Binding-site contacts:
Ligand atom CA contacts residue THR143 of chain 1.A at 3.1 Å.
Ligand atom CG1 contacts residue TRP147 of chain 1.A at 3.4 Å (hydrophobic).
Ligand atom CG2 contacts residue ASP77 of chain 1.A at 3.4 Å.
Ligand atom CB contacts residue THR143 of chain 1.A at 3.4 Å.
Ligand atom CE1 contacts residue TYR159 of chain 1.A at 3.5 Å (hydrophobic).
Ligand atom N contacts residue ASP77 of chain 1.A at 2.9 Å (salt-bridge).
Ligand atom O contacts residue HIS70 of chain 1.A at 3.5 Å.
Ligand atom C contacts residue THR143 of chain 1.A at 3.0 Å.
Ligand atom OH contacts residue VAL152 of chain 1.A at 2.9 Å.
Ligand atom CG2 contacts residue THR80 of chain 1.A at 3.3 Å.
Ligand atom CG1 contacts residue TYR116 of chain 1.A at 3.5 Å (hydrophobic).
Ligand atom O contacts residue TRP147 of chain 1.A at 2.6 Å (h-bond).
Ligand atom CA contacts residue LYS66 of chain 1.A at 3.4 Å.
Ligand atom O contacts residue THR73 of chain 1.A at 2.2 Å (h-bond).
Ligand atom CE2 contacts residue LYS146 of chain 1.A at 3.4 Å.
Ligand atom O contacts residue LYS66 of chain 1.A at 3.1 Å (salt-bridge).
Ligand atom O contacts residue TYR159 of chain 1.A at 2.4 Å (h-bond).
Ligand atom CA contacts residue ASP77 of chain 1.A at 3.5 Å.
Ligand atom CB contacts residue TYR59 of chain 1.A at 3.2 Å (hydrophobic).
Ligand atom CZ contacts residue LEU156 of chain 1.A at 3.4 Å (hydrophobic).
Ligand atom CD1 contacts residue TYR159 of chain 1.A at 3.3 Å (hydrophobic).
Ligand atom CB contacts residue GLU63 of chain 1.A at 3.0 Å.
Ligand atom CG2 contacts residue TYR116 of chain 1.A at 3.2 Å (hydrophobic).
Ligand atom CD2 contacts residue TYR59 of chain 1.A at 3.2 Å (hydrophobic).
Ligand atom C contacts residue THR73 of chain 1.A at 3.3 Å.
Ligand atom CD2 contacts residue TYR7 of chain 1.A at 3.3 Å (hydrophobic).
Ligand atom CB contacts residue LYS66 of chain 1.A at 3.5 Å.
Ligand atom CZ contacts residue LYS146 of chain 1.A at 3.3 Å.
Ligand atom CD2 contacts residue VAL67 of chain 1.A at 3.5 Å (hydrophobic).
Ligand atom OH contacts residue LYS146 of chain 1.A at 2.2 Å (salt-bridge).
Ligand atom O contacts residue LYS66 of chain 1.A at 3.2 Å.
Ligand atom CA contacts residue GLU63 of chain 1.A at 3.4 Å.
Ligand atom CG1 contacts residue ASP77 of chain 1.A at 3.2 Å.
Ligand atom CD1 contacts residue TYR7 of chain 1.A at 3.5 Å (hydrophobic).
Ligand atom C contacts residue GLU63 of chain 1.A at 3.3 Å.
Ligand atom N contacts residue GLU63 of chain 1.A at 2.5 Å (salt-bridge).
Ligand atom CD2 contacts residue HIS70 of chain 1.A at 3.5 Å.
Ligand atom CD2 contacts residue TYR171 of chain 1.A at 3.2 Å (hydrophobic).
Ligand atom O contacts residue THR143 of chain 1.A at 2.3 Å (h-bond).
Ligand atom CB contacts residue TYR171 of chain 1.A at 3.2 Å (hydrophobic).

The small molecule below binds the protein below.
Small molecule (SMILES): CC(C)C[C@H](NC(=O)[C@@H](N)CC(C)C)C(=O)N[C@@H](Cc1ccccc1)C(=O)NCC(=O)N[C@@H](Cc1ccc(O)cc1)C(=O)N1CCC[C@H]1C(=O)N[C@H](C(=O)N[C@@H](Cc1ccc(O)cc1)C(=O)N[C@H](C=O)C(C)C)C(C)C

Sequence of chain 1.A:
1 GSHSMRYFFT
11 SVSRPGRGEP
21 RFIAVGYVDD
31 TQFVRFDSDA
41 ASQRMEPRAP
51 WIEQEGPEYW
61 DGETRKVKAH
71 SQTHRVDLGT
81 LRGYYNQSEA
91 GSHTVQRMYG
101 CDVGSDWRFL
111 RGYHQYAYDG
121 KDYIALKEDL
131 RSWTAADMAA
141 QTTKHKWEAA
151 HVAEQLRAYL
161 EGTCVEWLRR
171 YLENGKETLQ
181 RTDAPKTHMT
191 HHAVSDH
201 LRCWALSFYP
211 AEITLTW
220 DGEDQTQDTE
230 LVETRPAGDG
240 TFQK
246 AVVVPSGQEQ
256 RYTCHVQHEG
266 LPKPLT